Sequence of chain 1.A:
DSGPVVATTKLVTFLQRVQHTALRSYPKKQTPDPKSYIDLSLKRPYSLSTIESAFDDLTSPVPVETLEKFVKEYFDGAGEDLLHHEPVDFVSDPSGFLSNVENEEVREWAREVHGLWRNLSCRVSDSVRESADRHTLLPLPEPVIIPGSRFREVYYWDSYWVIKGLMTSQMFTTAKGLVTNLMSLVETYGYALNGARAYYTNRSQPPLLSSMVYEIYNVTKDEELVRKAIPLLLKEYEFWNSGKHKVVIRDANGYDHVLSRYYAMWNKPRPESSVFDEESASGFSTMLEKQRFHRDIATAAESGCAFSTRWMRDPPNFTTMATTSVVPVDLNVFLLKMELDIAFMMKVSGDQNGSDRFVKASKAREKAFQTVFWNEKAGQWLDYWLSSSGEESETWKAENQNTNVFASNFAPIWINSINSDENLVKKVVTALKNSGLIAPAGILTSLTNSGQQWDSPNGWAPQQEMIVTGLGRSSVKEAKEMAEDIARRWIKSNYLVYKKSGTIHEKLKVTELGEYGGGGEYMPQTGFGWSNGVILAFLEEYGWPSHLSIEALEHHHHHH

Binding-site contacts:
Ligand atom C2 contacts residue GLU518 of chain 1.A at 3.7 Å.
Ligand atom O4 contacts residue GLU284 of chain 1.A at 2.6 Å (salt-bridge).
Ligand atom O3 contacts residue TRP472 of chain 1.A at 3.3 Å.
Ligand atom C2 contacts residue TYR534 of chain 1.A at 3.0 Å (hydrophobic).
Ligand atom O4 contacts residue ARG282 of chain 1.A at 2.8 Å (salt-bridge).
Ligand atom C4 contacts residue TYR212 of chain 1.A at 3.7 Å (hydrophobic).
Ligand atom C4 contacts residue ASP170 of chain 1.A at 3.8 Å.
Ligand atom O2 contacts residue TYR534 of chain 1.A at 3.4 Å (h-bond).
Ligand atom O2 contacts residue ASN206 of chain 1.A at 3.0 Å (h-bond).
Ligand atom C6 contacts residue ASP170 of chain 1.A at 3.0 Å.
Ligand atom C6 contacts residue TRP169 of chain 1.A at 3.4 Å (hydrophobic).
Ligand atom C6 contacts residue GLU533 of chain 1.A at 3.3 Å.
Ligand atom O6 contacts residue ARG162 of chain 1.A at 2.9 Å (salt-bridge).
Ligand atom C2 contacts residue TYR212 of chain 1.A at 3.6 Å (hydrophobic).
Ligand atom O4 contacts residue ASP170 of chain 1.A at 2.5 Å (salt-bridge).
Ligand atom C2 contacts residue TYR167 of chain 1.A at 3.7 Å (hydrophobic).
Ligand atom O3 contacts residue ARG215 of chain 1.A at 3.0 Å (salt-bridge).
Ligand atom O6 contacts residue ASP170 of chain 1.A at 2.6 Å (salt-bridge).
Ligand atom O2 contacts residue TRP466 of chain 1.A at 3.4 Å (h-bond).
Ligand atom C6 contacts residue TRP542 of chain 1.A at 3.7 Å (hydrophobic).
Ligand atom O3 contacts residue TYR212 of chain 1.A at 3.4 Å.
Ligand atom O6 contacts residue GLU533 of chain 1.A at 2.6 Å (salt-bridge).
Ligand atom O4 contacts residue ARG215 of chain 1.A at 3.7 Å.
Ligand atom O2 contacts residue GLN217 of chain 1.A at 3.5 Å (h-bond).
Ligand atom C6 contacts residue ARG162 of chain 1.A at 3.7 Å.
Ligand atom C1 contacts residue PHE163 of chain 1.A at 3.5 Å (hydrophobic).
Ligand atom O6 contacts residue GLN217 of chain 1.A at 2.4 Å (h-bond).
Ligand atom C6 contacts residue GLN217 of chain 1.A at 3.4 Å.
Ligand atom O3 contacts residue ALA313 of chain 1.A at 3.5 Å.
Ligand atom O6 contacts residue TRP169 of chain 1.A at 3.3 Å (h-bond).
Ligand atom C4 contacts residue GLU284 of chain 1.A at 3.2 Å.
Ligand atom O3 contacts residue GLU518 of chain 1.A at 2.5 Å (salt-bridge).
Ligand atom O5 contacts residue PHE163 of chain 1.A at 3.5 Å.
Ligand atom O6 contacts residue TYR534 of chain 1.A at 3.6 Å.
Ligand atom O2 contacts residue GLN465 of chain 1.A at 3.4 Å (h-bond).
Ligand atom O3 contacts residue ASN206 of chain 1.A at 2.7 Å (h-bond).
Ligand atom C3 contacts residue GLU518 of chain 1.A at 3.6 Å.
Ligand atom O4 contacts residue PHE540 of chain 1.A at 3.6 Å.
Ligand atom O2 contacts residue TYR167 of chain 1.A at 3.5 Å.
Ligand atom O3 contacts residue TYR534 of chain 1.A at 3.7 Å.

The small molecule below binds the protein below.
Small molecule (SMILES): OC[C@H]1O[C@H](O[C@H]2O[C@H](CO)[C@@H](O)[C@H](O)[C@H]2O)[C@H](O)[C@@H](O)[C@@H]1O